Sequence of chain 1.B:
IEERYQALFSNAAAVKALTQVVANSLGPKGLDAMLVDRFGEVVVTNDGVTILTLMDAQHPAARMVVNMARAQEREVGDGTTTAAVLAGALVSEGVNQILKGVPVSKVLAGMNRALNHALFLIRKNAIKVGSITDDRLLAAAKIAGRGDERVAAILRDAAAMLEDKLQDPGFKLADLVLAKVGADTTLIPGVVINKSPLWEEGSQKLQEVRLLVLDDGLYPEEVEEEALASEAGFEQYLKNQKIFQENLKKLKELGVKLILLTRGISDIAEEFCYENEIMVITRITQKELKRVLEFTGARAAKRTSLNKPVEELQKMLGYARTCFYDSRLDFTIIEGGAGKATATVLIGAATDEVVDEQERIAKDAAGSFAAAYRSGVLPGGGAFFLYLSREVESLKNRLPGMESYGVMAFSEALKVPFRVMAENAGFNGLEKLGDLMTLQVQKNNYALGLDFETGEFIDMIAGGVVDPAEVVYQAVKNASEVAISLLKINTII

The protein below binds the small molecule below.
Small molecule (SMILES): Nc1ncnc2c1ncn2[C@@H]1O[C@H](CO[P](=O)(O)O[P](=O)(O)NP(=O)(O)O)[C@@H](O)[C@H]1O

Binding-site contacts:
Ligand atom O2G contacts residue ASP87 of chain 1.B at 2.3 Å (salt-bridge).
Ligand atom O2' contacts residue ASP476 of chain 1.B at 3.1 Å (salt-bridge).
Ligand atom N3B contacts residue THR90 of chain 1.B at 2.9 Å (h-bond).
Ligand atom O2' contacts residue GLY389 of chain 1.B at 3.5 Å.
Ligand atom O2G contacts residue ARG155 of chain 1.B at 3.4 Å (salt-bridge).
Ligand atom O2B contacts residue GLY88 of chain 1.B at 3.1 Å.
Ligand atom C2' contacts residue ASP476 of chain 1.B at 3.5 Å.
Ligand atom O1B contacts residue GLY88 of chain 1.B at 3.4 Å (h-bond).
Ligand atom C4' contacts residue MET430 of chain 1.B at 3.6 Å (hydrophobic).
Ligand atom O2A contacts residue ASN55 of chain 1.B at 3.6 Å.
Ligand atom O3G contacts residue THR90 of chain 1.B at 3.4 Å (h-bond).
Ligand atom PG contacts residue ASP87 of chain 1.B at 3.3 Å.
Ligand atom O2' contacts residue GLY390 of chain 1.B at 2.8 Å (h-bond).
Ligand atom O1A contacts residue MG1 of chain 1.H at 2.0 Å.
Ligand atom O3G contacts residue GLY57 of chain 1.B at 3.4 Å (h-bond).
Ligand atom O5' contacts residue GLY36 of chain 1.B at 3.5 Å (h-bond).
Ligand atom C8 contacts residue ILE152 of chain 1.B at 3.4 Å (hydrophobic).
Ligand atom O1G contacts residue ASP87 of chain 1.B at 3.4 Å (salt-bridge).
Ligand atom PG contacts residue THR89 of chain 1.B at 3.1 Å.
Ligand atom PA contacts residue MG1 of chain 1.H at 3.5 Å.
Ligand atom O1G contacts residue THR89 of chain 1.B at 2.3 Å (h-bond).
Ligand atom O3' contacts residue MET430 of chain 1.B at 3.2 Å.
Ligand atom O2A contacts residue GLY36 of chain 1.B at 3.3 Å (h-bond).
Ligand atom O2B contacts residue THR91 of chain 1.B at 2.4 Å (h-bond).
Ligand atom C2 contacts residue PHE461 of chain 1.B at 3.4 Å (hydrophobic).
Ligand atom N3B contacts residue THR89 of chain 1.B at 3.0 Å (h-bond).
Ligand atom C2 contacts residue VAL474 of chain 1.B at 3.6 Å (hydrophobic).
Ligand atom O2G contacts residue ASP373 of chain 1.B at 3.6 Å (salt-bridge).
Ligand atom O3G contacts residue ARG155 of chain 1.B at 2.9 Å (salt-bridge).
Ligand atom O2A contacts residue SER34 of chain 1.B at 3.5 Å (h-bond).
Ligand atom C5 contacts residue PRO37 of chain 1.B at 3.3 Å (hydrophobic).
Ligand atom O1B contacts residue MG1 of chain 1.H at 2.1 Å.
Ligand atom PB contacts residue MG1 of chain 1.H at 3.5 Å.
Ligand atom N7 contacts residue PRO37 of chain 1.B at 3.6 Å.
Ligand atom O3A contacts residue LEU35 of chain 1.B at 3.6 Å.
Ligand atom C4 contacts residue PRO37 of chain 1.B at 3.5 Å (hydrophobic).
Ligand atom N3 contacts residue PHE461 of chain 1.B at 3.5 Å.
Ligand atom O1B contacts residue ASP87 of chain 1.B at 2.6 Å (salt-bridge).
Ligand atom O2G contacts residue MG1 of chain 1.H at 2.2 Å.
Ligand atom N3 contacts residue GLY390 of chain 1.B at 3.5 Å.